This protein binds this small molecule.
Small molecule (SMILES): CCn1cc(CCO)cn1

Sequence of chain 1.A:
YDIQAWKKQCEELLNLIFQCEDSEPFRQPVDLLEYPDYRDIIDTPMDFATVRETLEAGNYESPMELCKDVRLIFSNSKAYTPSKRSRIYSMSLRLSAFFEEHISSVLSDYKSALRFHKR

Binding-site contacts:
Ligand atom C2 contacts residue ILE112 of chain 1.A at 3.8 Å (hydrophobic).
Ligand atom C4 contacts residue THR105 of chain 1.A at 3.8 Å.
Ligand atom N contacts residue ILE112 of chain 1.A at 3.9 Å.
Ligand atom C5 contacts residue PRO106 of chain 1.A at 4.3 Å (hydrophobic).
Ligand atom C3 contacts residue ILE112 of chain 1.A at 3.9 Å (hydrophobic).
Ligand atom C contacts residue TYR59 of chain 1.A at 3.3 Å (hydrophobic).
Ligand atom C1 contacts residue TYR62 of chain 1.A at 4.3 Å (hydrophobic).
Ligand atom C6 contacts residue ILE112 of chain 1.A at 4.0 Å (hydrophobic).
Ligand atom C1 contacts residue VAL54 of chain 1.A at 3.6 Å (hydrophobic).
Ligand atom C3 contacts residue THR105 of chain 1.A at 4.5 Å.
Ligand atom C contacts residue ILE112 of chain 1.A at 4.5 Å (hydrophobic).
Ligand atom O contacts residue PRO106 of chain 1.A at 3.8 Å.
Ligand atom O contacts residue THR105 of chain 1.A at 4.3 Å.
Ligand atom C4 contacts residue SER110 of chain 1.A at 3.9 Å.
Ligand atom N1 contacts residue ILE112 of chain 1.A at 4.1 Å.
Ligand atom O contacts residue ILE112 of chain 1.A at 4.5 Å.
Ligand atom C3 contacts residue TYR104 of chain 1.A at 3.7 Å (hydrophobic).
Ligand atom C2 contacts residue TYR104 of chain 1.A at 3.7 Å (hydrophobic).
Ligand atom C5 contacts residue SER110 of chain 1.A at 4.3 Å.
Ligand atom C6 contacts residue SER101 of chain 1.A at 3.5 Å.
Ligand atom C4 contacts residue TYR104 of chain 1.A at 4.3 Å (hydrophobic).
Ligand atom C4 contacts residue PRO106 of chain 1.A at 4.0 Å (hydrophobic).
Ligand atom C2 contacts residue TYR59 of chain 1.A at 4.5 Å (hydrophobic).
Ligand atom C5 contacts residue ILE112 of chain 1.A at 4.2 Å (hydrophobic).
Ligand atom C4 contacts residue ILE112 of chain 1.A at 4.2 Å (hydrophobic).
Ligand atom C contacts residue VAL54 of chain 1.A at 3.8 Å (hydrophobic).
Ligand atom N1 contacts residue TYR104 of chain 1.A at 3.9 Å.
Ligand atom C6 contacts residue THR105 of chain 1.A at 4.0 Å.
Ligand atom C1 contacts residue ILE112 of chain 1.A at 4.4 Å (hydrophobic).
Ligand atom O contacts residue SER110 of chain 1.A at 3.4 Å (h-bond).
Ligand atom N1 contacts residue SER101 of chain 1.A at 3.6 Å.
Ligand atom C6 contacts residue TYR104 of chain 1.A at 3.8 Å (hydrophobic).
Ligand atom N contacts residue TYR104 of chain 1.A at 3.8 Å.